Sequence of chain 1.B:
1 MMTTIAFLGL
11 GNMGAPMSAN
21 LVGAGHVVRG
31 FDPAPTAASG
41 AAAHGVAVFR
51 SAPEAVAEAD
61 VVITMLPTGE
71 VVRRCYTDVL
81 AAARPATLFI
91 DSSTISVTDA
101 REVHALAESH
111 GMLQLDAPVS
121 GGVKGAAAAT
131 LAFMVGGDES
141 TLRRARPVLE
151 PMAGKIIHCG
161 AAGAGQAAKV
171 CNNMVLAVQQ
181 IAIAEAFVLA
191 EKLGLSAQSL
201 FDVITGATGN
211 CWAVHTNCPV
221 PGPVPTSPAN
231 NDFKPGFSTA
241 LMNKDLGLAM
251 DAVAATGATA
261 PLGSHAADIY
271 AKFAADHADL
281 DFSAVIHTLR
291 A

Binding-site contacts:
Ligand atom C2 contacts residue ALA153 of chain 1.B at 2.9 Å (hydrophobic).
Ligand atom C4 contacts residue GLU150 of chain 1.B at 3.8 Å.
Ligand atom O12 contacts residue GLY154 of chain 1.B at 4.2 Å.
Ligand atom O8 contacts residue PRO151 of chain 1.B at 4.1 Å.
Ligand atom O8 contacts residue ALA129 of chain 1.B at 3.4 Å (h-bond).
Ligand atom C1 contacts residue GLU150 of chain 1.B at 3.1 Å.
Ligand atom C5 contacts residue ALA153 of chain 1.B at 3.3 Å (hydrophobic).
Ligand atom C4 contacts residue ILE156 of chain 1.B at 4.1 Å (hydrophobic).
Ligand atom C1 contacts residue ALA129 of chain 1.B at 4.2 Å (hydrophobic).
Ligand atom C3 contacts residue ALA153 of chain 1.B at 3.7 Å (hydrophobic).
Ligand atom O8 contacts residue ALA153 of chain 1.B at 2.5 Å (h-bond).
Ligand atom C5 contacts residue GLY154 of chain 1.B at 3.1 Å.
Ligand atom C7 contacts residue GLY154 of chain 1.B at 4.4 Å.
Ligand atom C3 contacts residue GLU150 of chain 1.B at 4.2 Å.
Ligand atom C5 contacts residue ILE156 of chain 1.B at 4.1 Å (hydrophobic).
Ligand atom O9 contacts residue GLU150 of chain 1.B at 4.4 Å.
Ligand atom C1 contacts residue ALA153 of chain 1.B at 2.5 Å (hydrophobic).
Ligand atom O10 contacts residue GLU150 of chain 1.B at 4.5 Å.
Ligand atom C7 contacts residue ILE156 of chain 1.B at 4.4 Å (hydrophobic).
Ligand atom C7 contacts residue GLU150 of chain 1.B at 4.5 Å.
Ligand atom O10 contacts residue ILE156 of chain 1.B at 3.7 Å.
Ligand atom C2 contacts residue GLU150 of chain 1.B at 2.7 Å.
Ligand atom O8 contacts residue GLU150 of chain 1.B at 2.7 Å (salt-bridge).
Ligand atom O8 contacts residue MET152 of chain 1.B at 4.5 Å.
Ligand atom O10 contacts residue ARG146 of chain 1.B at 3.9 Å.
Ligand atom C4 contacts residue ALA153 of chain 1.B at 4.0 Å (hydrophobic).
Ligand atom O9 contacts residue ALA153 of chain 1.B at 3.0 Å (h-bond).
Ligand atom C4 contacts residue GLY154 of chain 1.B at 4.2 Å.
Ligand atom C5 contacts residue LYS155 of chain 1.B at 3.5 Å.

The small molecule below binds the protein below.
Small molecule (SMILES): C[C@@H](CCC(=O)O)C(=O)O